This small molecule binds to this protein.
Small molecule (SMILES): Cc1ncc(COP(=O)(O)O)c(CNc2cccc(C(=O)O)c2)c1O

Sequence of chain 1.A:
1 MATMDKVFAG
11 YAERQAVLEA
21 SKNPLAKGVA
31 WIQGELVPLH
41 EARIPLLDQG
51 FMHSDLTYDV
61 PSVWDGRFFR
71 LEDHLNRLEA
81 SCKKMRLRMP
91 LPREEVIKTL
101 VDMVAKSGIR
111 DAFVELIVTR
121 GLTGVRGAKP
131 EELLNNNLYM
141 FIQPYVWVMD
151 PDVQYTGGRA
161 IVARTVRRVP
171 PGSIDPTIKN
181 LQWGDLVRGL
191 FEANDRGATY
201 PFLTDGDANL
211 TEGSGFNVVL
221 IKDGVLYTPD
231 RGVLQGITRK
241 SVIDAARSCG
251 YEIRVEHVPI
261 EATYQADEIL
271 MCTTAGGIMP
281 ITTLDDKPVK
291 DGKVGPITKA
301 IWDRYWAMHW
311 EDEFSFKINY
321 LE

Binding-site contacts:
Ligand atom C2A contacts residue GLU212 of chain 1.A at 3.6 Å.
Ligand atom OP2 contacts residue ILE237 of chain 1.A at 2.8 Å (h-bond).
Ligand atom C4A contacts residue GLY215 of chain 1.A at 3.5 Å.
Ligand atom C6 contacts residue ASN217 of chain 1.A at 3.5 Å.
Ligand atom C5 contacts residue PHE216 of chain 1.A at 3.7 Å (hydrophobic).
Ligand atom OP1 contacts residue THR274 of chain 1.A at 2.7 Å (h-bond).
Ligand atom O3 contacts residue TRP183 of chain 1.A at 3.4 Å.
Ligand atom C4 contacts residue GLY215 of chain 1.A at 3.5 Å.
Ligand atom P contacts residue THR274 of chain 1.A at 3.6 Å.
Ligand atom C5A contacts residue THR273 of chain 1.A at 3.7 Å.
Ligand atom OP2 contacts residue GLY236 of chain 1.A at 3.4 Å.
Ligand atom OP4 contacts residue LEU234 of chain 1.A at 3.4 Å.
Ligand atom C9 contacts residue TYR58 of chain 1.A at 3.7 Å (hydrophobic).
Ligand atom N9 contacts residue LYS179 of chain 1.A at 3.0 Å (salt-bridge).
Ligand atom C4A contacts residue LYS179 of chain 1.A at 3.5 Å.
Ligand atom C12 contacts residue ALA275 of chain 1.A at 3.7 Å (hydrophobic).
Ligand atom P contacts residue ILE237 of chain 1.A at 3.6 Å.
Ligand atom O3 contacts residue GLY215 of chain 1.A at 3.3 Å.
Ligand atom OP2 contacts residue ARG77 of chain 1.A at 2.9 Å (salt-bridge).
Ligand atom O8 contacts residue GLU115 of chain 1.A at 3.3 Å (salt-bridge).
Ligand atom C6 contacts residue GLU212 of chain 1.A at 3.6 Å.
Ligand atom C6 contacts residue PHE216 of chain 1.A at 3.5 Å (hydrophobic).
Ligand atom C13 contacts residue VAL60 of chain 1.A at 3.5 Å (hydrophobic).
Ligand atom C8 contacts residue PHE113 of chain 1.A at 3.5 Å (hydrophobic).
Ligand atom OP4 contacts residue GLY236 of chain 1.A at 3.7 Å.
Ligand atom N1 contacts residue GLU212 of chain 1.A at 2.8 Å (salt-bridge).
Ligand atom OP3 contacts residue ILE237 of chain 1.A at 3.3 Å (h-bond).
Ligand atom C3 contacts residue GLY215 of chain 1.A at 3.5 Å.
Ligand atom OP3 contacts residue THR238 of chain 1.A at 2.7 Å (h-bond).
Ligand atom C13 contacts residue PHE113 of chain 1.A at 3.0 Å (hydrophobic).
Ligand atom C10 contacts residue LYS179 of chain 1.A at 3.6 Å.
Ligand atom O8 contacts residue PHE113 of chain 1.A at 3.2 Å.
Ligand atom C7 contacts residue PHE113 of chain 1.A at 3.2 Å (hydrophobic).
Ligand atom C4A contacts residue THR273 of chain 1.A at 3.4 Å.
Ligand atom OP3 contacts residue GLY236 of chain 1.A at 3.6 Å.
Ligand atom C2 contacts residue GLU212 of chain 1.A at 3.6 Å.
Ligand atom N1 contacts residue LEU234 of chain 1.A at 3.7 Å.
Ligand atom C5 contacts residue LEU234 of chain 1.A at 3.7 Å (hydrophobic).
Ligand atom O2 contacts residue PHE113 of chain 1.A at 3.3 Å.
Ligand atom C12 contacts residue VAL60 of chain 1.A at 3.6 Å (hydrophobic).